Binding-site contacts:
Ligand atom C10 contacts residue THR208 of chain 1.C at 3.8 Å.
Ligand atom C9 contacts residue TYR163 of chain 1.C at 3.2 Å (hydrophobic).
Ligand atom N2 contacts residue PHE68 of chain 1.B at 3.7 Å.
Ligand atom C9 contacts residue TYR213 of chain 1.C at 3.8 Å (hydrophobic).
Ligand atom C3 contacts residue PHE68 of chain 1.B at 3.8 Å (hydrophobic).
Ligand atom C8 contacts residue TYR213 of chain 1.C at 3.4 Å (hydrophobic).
Ligand atom F contacts residue THR210 of chain 1.C at 3.2 Å.
Ligand atom C contacts residue THR208 of chain 1.C at 3.6 Å.
Ligand atom F contacts residue SER209 of chain 1.C at 3.1 Å.
Ligand atom C11 contacts residue PHE68 of chain 1.B at 4.0 Å (hydrophobic).
Ligand atom C7 contacts residue TYR213 of chain 1.C at 3.7 Å (hydrophobic).
Ligand atom C1 contacts residue THR210 of chain 1.C at 3.8 Å.
Ligand atom BR contacts residue PHE103 of chain 1.C at 3.5 Å.
Ligand atom C2 contacts residue PHE68 of chain 1.B at 4.0 Å (hydrophobic).
Ligand atom C12 contacts residue PHE68 of chain 1.B at 3.9 Å (hydrophobic).
Ligand atom C3 contacts residue MET121 of chain 1.B at 3.7 Å (hydrophobic).
Ligand atom N3 contacts residue TYR49 of chain 1.B at 3.6 Å.
Ligand atom N contacts residue THR133 of chain 1.B at 2.7 Å (h-bond).
Ligand atom C contacts residue THR210 of chain 1.C at 3.6 Å.
Ligand atom N2 contacts residue THR208 of chain 1.C at 4.0 Å.
Ligand atom C7 contacts residue PHE103 of chain 1.C at 3.5 Å (hydrophobic).
Ligand atom C11 contacts residue THR208 of chain 1.C at 4.0 Å.
Ligand atom C8 contacts residue SER162 of chain 1.C at 3.1 Å.
Ligand atom C2 contacts residue THR133 of chain 1.B at 3.7 Å.
Ligand atom BR contacts residue SER162 of chain 1.C at 3.1 Å.
Ligand atom N4 contacts residue THR208 of chain 1.C at 3.6 Å.
Ligand atom N3 contacts residue THR208 of chain 1.C at 3.8 Å.
Ligand atom N contacts residue PHE68 of chain 1.B at 3.8 Å.
Ligand atom BR contacts residue TYR213 of chain 1.C at 3.5 Å.
Ligand atom N contacts residue MET121 of chain 1.B at 3.9 Å.
Ligand atom C7 contacts residue SER162 of chain 1.C at 3.6 Å.
Ligand atom C3 contacts residue TYR163 of chain 1.C at 4.0 Å (hydrophobic).
Ligand atom C3 contacts residue THR133 of chain 1.B at 3.6 Å.
Ligand atom C12 contacts residue THR133 of chain 1.B at 3.9 Å.
Ligand atom F1 contacts residue PHE68 of chain 1.B at 3.2 Å.
Ligand atom C8 contacts residue TYR163 of chain 1.C at 3.5 Å (hydrophobic).
Ligand atom C8 contacts residue PHE103 of chain 1.C at 3.8 Å (hydrophobic).
Ligand atom BR contacts residue ILE215 of chain 1.C at 3.6 Å.
Ligand atom C11 contacts residue TYR49 of chain 1.B at 3.3 Å (hydrophobic).
Ligand atom F1 contacts residue TYR49 of chain 1.B at 4.0 Å.

This protein binds this small molecule.
Small molecule (SMILES): FC(F)c1ncn2c1Cn1ncnc1-c1cc(Br)ccc1-2

Sequence of chain 1.C:
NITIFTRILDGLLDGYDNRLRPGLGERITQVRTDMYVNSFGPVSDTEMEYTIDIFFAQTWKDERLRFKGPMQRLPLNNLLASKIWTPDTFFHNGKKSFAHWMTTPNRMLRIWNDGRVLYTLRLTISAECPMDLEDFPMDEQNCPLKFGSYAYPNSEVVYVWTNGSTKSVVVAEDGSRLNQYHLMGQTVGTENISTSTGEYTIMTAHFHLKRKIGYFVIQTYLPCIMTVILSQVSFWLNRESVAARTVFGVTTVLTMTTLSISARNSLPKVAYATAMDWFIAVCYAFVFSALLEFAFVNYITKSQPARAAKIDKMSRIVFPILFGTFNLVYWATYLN

Sequence of chain 1.B:
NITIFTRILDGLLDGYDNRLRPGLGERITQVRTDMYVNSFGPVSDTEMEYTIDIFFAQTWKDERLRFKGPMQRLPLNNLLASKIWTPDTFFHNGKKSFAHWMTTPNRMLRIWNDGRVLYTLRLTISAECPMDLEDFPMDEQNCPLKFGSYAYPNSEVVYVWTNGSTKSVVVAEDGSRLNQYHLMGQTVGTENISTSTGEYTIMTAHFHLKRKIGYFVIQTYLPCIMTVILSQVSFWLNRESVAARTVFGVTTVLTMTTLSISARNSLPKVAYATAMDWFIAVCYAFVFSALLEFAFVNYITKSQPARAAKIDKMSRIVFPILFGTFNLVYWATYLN